Binding-site contacts:
Ligand atom O7 contacts residue ASN491 of chain 1.A at 4.2 Å.
Ligand atom C3 contacts residue ASN491 of chain 1.A at 3.8 Å.
Ligand atom C8 contacts residue ASN491 of chain 1.A at 3.6 Å.
Ligand atom C3 contacts residue SER493 of chain 1.A at 4.0 Å.
Ligand atom C8 contacts residue GLY492 of chain 1.A at 4.4 Å.
Ligand atom C8 contacts residue SER493 of chain 1.A at 3.4 Å.
Ligand atom C2 contacts residue ASN491 of chain 1.A at 2.5 Å.
Ligand atom C2 contacts residue SER493 of chain 1.A at 3.7 Å.
Ligand atom C1 contacts residue ASN491 of chain 1.A at 1.4 Å.
Ligand atom C1 contacts residue SER493 of chain 1.A at 4.0 Å.
Ligand atom N2 contacts residue ASN491 of chain 1.A at 2.9 Å (h-bond).
Ligand atom C7 contacts residue ASN491 of chain 1.A at 3.7 Å.
Ligand atom O5 contacts residue ASN491 of chain 1.A at 2.4 Å (h-bond).
Ligand atom C5 contacts residue ASN491 of chain 1.A at 3.6 Å.
Ligand atom C4 contacts residue ASN491 of chain 1.A at 4.2 Å.
Ligand atom C7 contacts residue SER493 of chain 1.A at 3.6 Å.
Ligand atom N2 contacts residue SER493 of chain 1.A at 2.8 Å (h-bond).

Sequence of chain 1.A:
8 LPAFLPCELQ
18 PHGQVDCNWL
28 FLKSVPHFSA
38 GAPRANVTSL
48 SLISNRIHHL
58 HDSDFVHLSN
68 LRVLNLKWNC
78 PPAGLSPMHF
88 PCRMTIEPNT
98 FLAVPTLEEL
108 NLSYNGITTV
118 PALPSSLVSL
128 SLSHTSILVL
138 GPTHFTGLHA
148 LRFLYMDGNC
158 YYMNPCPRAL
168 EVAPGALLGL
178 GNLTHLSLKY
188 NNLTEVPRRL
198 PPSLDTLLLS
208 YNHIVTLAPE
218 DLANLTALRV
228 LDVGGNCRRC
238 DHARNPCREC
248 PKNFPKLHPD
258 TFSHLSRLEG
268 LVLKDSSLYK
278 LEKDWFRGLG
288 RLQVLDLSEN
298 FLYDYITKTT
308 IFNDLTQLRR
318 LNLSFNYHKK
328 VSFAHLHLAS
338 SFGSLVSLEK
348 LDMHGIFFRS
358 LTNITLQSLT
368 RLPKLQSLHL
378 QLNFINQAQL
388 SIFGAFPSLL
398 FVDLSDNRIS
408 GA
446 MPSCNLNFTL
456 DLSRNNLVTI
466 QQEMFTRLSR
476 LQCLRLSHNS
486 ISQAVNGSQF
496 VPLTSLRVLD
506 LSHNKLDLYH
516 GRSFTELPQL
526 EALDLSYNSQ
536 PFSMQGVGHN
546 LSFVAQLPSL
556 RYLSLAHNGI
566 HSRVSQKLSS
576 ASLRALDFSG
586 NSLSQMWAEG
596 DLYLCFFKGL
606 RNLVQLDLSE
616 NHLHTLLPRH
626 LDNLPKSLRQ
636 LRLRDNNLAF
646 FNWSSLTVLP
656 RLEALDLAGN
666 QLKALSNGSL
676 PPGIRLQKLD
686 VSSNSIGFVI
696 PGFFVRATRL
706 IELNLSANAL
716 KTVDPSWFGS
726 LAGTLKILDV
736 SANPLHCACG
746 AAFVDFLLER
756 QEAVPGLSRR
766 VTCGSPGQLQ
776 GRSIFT

The protein below binds the small molecule below.
Small molecule (SMILES): CC(=O)N[C@@H]1[C@@H](O)[C@H](O)[C@@H](CO)O[C@H]1O